Sequence of chain 1.C:
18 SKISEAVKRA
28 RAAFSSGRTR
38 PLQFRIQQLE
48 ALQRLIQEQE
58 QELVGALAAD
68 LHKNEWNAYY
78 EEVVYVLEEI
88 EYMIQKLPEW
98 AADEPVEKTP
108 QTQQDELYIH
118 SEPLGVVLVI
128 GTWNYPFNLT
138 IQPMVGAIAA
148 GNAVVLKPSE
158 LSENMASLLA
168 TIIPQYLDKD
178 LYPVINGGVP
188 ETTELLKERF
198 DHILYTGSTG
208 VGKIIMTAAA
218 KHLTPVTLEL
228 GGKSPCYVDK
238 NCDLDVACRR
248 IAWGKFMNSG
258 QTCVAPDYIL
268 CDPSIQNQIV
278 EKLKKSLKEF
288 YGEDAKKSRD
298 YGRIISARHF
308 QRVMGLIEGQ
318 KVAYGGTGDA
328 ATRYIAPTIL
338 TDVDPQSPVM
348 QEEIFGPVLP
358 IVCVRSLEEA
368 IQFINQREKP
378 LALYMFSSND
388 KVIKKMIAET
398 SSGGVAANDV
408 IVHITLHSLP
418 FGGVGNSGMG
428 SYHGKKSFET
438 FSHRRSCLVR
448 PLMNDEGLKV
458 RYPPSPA

A small-molecule ligand and the protein it binds are described below.
Small molecule (SMILES): CC(=O)Nc1ccc(Nc2ccc(S(C)(=O)=O)cc2[N+](=O)[O-])cc1

Binding-site contacts:
Ligand atom C22 contacts residue TYR82 of chain 1.G at 3.0 Å (hydrophobic).
Ligand atom O8 contacts residue TYR132 of chain 1.G at 3.7 Å.
Ligand atom O9 contacts residue VAL261 of chain 1.G at 3.0 Å (h-bond).
Ligand atom O13 contacts residue GLU78 of chain 1.G at 3.2 Å (salt-bridge).
Ligand atom O12 contacts residue ASN135 of chain 1.G at 2.8 Å.
Ligand atom N21 contacts residue TRP250 of chain 1.G at 3.6 Å.
Ligand atom S7 contacts residue CYS260 of chain 1.G at 3.8 Å.
Ligand atom C16 contacts residue GLU78 of chain 1.G at 3.1 Å.
Ligand atom C4 contacts residue TYR132 of chain 1.G at 3.8 Å (hydrophobic).
Ligand atom N21 contacts residue TYR82 of chain 1.G at 3.3 Å (h-bond).
Ligand atom C15 contacts residue GLU78 of chain 1.G at 3.2 Å.
Ligand atom C23 contacts residue THR412 of chain 1.G at 3.4 Å.
Ligand atom C1 contacts residue THR259 of chain 1.G at 3.4 Å.
Ligand atom C5 contacts residue TYR132 of chain 1.G at 3.6 Å (hydrophobic).
Ligand atom O13 contacts residue GLU79 of chain 1.G at 3.8 Å.
Ligand atom O13 contacts residue TYR132 of chain 1.G at 3.4 Å.
Ligand atom C1 contacts residue ILE411 of chain 1.G at 3.5 Å (hydrophobic).
Ligand atom C17 contacts residue MET254 of chain 1.G at 3.6 Å (hydrophobic).
Ligand atom C23 contacts residue TYR82 of chain 1.G at 3.0 Å (hydrophobic).
Ligand atom O9 contacts residue CYS260 of chain 1.G at 3.1 Å.
Ligand atom C19 contacts residue TYR82 of chain 1.G at 3.1 Å (hydrophobic).
Ligand atom C19 contacts residue THR412 of chain 1.G at 3.1 Å.
Ligand atom O24 contacts residue TYR82 of chain 1.G at 3.6 Å.
Ligand atom N14 contacts residue GLU78 of chain 1.G at 3.0 Å (salt-bridge).
Ligand atom C23 contacts residue VAL409 of chain 1.G at 3.7 Å (hydrophobic).
Ligand atom C6 contacts residue ILE411 of chain 1.G at 3.7 Å (hydrophobic).
Ligand atom N11 contacts residue TYR132 of chain 1.G at 3.6 Å.
Ligand atom C10 contacts residue PHE418 of chain 1.G at 3.6 Å (hydrophobic).
Ligand atom C20 contacts residue TYR82 of chain 1.G at 3.4 Å (hydrophobic).
Ligand atom C18 contacts residue TYR82 of chain 1.G at 3.5 Å (hydrophobic).
Ligand atom O13 contacts residue ASN135 of chain 1.G at 3.2 Å (h-bond).
Ligand atom O9 contacts residue THR259 of chain 1.G at 3.6 Å.
Ligand atom N11 contacts residue ASN135 of chain 1.G at 3.5 Å.
Ligand atom C20 contacts residue THR412 of chain 1.G at 3.4 Å.
Ligand atom O8 contacts residue ASN131 of chain 1.G at 3.4 Å (h-bond).
Ligand atom O12 contacts residue TYR132 of chain 1.G at 3.8 Å.
Ligand atom O8 contacts residue LEU136 of chain 1.G at 3.6 Å.
Ligand atom O12 contacts residue LEU136 of chain 1.G at 3.8 Å.
Ligand atom O8 contacts residue CYS260 of chain 1.G at 3.1 Å (h-bond).
Ligand atom O24 contacts residue TRP250 of chain 1.G at 3.7 Å.

Sequence of chain 1.G:
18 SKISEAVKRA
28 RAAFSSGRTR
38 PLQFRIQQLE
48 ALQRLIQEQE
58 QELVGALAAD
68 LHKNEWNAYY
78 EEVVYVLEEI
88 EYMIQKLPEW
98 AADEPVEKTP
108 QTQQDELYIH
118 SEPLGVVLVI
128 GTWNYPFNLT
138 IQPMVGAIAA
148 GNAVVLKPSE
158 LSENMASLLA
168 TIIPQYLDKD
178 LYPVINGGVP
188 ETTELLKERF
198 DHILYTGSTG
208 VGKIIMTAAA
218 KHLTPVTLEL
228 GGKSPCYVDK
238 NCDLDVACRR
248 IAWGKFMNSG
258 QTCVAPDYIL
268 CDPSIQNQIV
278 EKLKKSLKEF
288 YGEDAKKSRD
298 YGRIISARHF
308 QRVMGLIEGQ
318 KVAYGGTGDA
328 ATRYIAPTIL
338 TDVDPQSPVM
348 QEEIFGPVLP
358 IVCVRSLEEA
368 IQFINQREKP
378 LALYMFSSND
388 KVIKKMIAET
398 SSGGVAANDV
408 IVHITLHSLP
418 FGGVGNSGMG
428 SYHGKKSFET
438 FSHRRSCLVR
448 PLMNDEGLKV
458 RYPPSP